Binding-site contacts:
Ligand atom O6A contacts residue HIS155 of chain 49.H at 3.8 Å.
Ligand atom O6A contacts residue SER93 of chain 49.H at 3.2 Å.
Ligand atom SAG contacts residue THR4 of chain 49.H at 3.9 Å.
Ligand atom OAH contacts residue ASP3 of chain 49.H at 4.0 Å.
Ligand atom C2 contacts residue ALA158 of chain 49.H at 3.7 Å (hydrophobic).
Ligand atom C6 contacts residue HIS94 of chain 49.H at 3.9 Å.
Ligand atom C6 contacts residue SER93 of chain 49.H at 4.0 Å.
Ligand atom OAH contacts residue ARG157 of chain 49.H at 3.1 Å (salt-bridge).
Ligand atom O4 contacts residue HIS155 of chain 49.H at 3.5 Å (h-bond).
Ligand atom C5 contacts residue HIS155 of chain 49.H at 4.0 Å.
Ligand atom O3 contacts residue ARG157 of chain 49.H at 3.3 Å (salt-bridge).
Ligand atom OAH contacts residue LEU2 of chain 49.H at 2.8 Å (h-bond).
Ligand atom OBI contacts residue LYS156 of chain 49.H at 4.0 Å.
Ligand atom O6B contacts residue ARG157 of chain 49.H at 3.3 Å (salt-bridge).
Ligand atom C4 contacts residue LYS156 of chain 49.H at 4.0 Å.
Ligand atom OAH contacts residue THR4 of chain 49.H at 3.7 Å.
Ligand atom OAF contacts residue THR4 of chain 49.H at 2.9 Å (h-bond).
Ligand atom C6 contacts residue HIS155 of chain 49.H at 3.4 Å.
Ligand atom O6A contacts residue HIS94 of chain 49.H at 3.2 Å (h-bond).
Ligand atom OAF contacts residue ALA158 of chain 49.H at 3.3 Å.
Ligand atom C3 contacts residue ALA158 of chain 49.H at 4.0 Å (hydrophobic).
Ligand atom O5B contacts residue LYS156 of chain 49.H at 3.3 Å.
Ligand atom OAF contacts residue ARG157 of chain 49.H at 2.8 Å (salt-bridge).
Ligand atom O3 contacts residue ALA158 of chain 49.H at 3.0 Å (h-bond).
Ligand atom O6B contacts residue LEU62 of chain 49.H at 4.0 Å.
Ligand atom SAG contacts residue ARG157 of chain 49.H at 3.6 Å (salt-bridge).
Ligand atom O6B contacts residue HIS155 of chain 49.H at 3.3 Å (h-bond).
Ligand atom C5 contacts residue LEU62 of chain 49.H at 3.8 Å (hydrophobic).
Ligand atom C6 contacts residue LEU62 of chain 49.H at 3.5 Å (hydrophobic).
Ligand atom O5 contacts residue LYS156 of chain 49.H at 3.4 Å.
Ligand atom O3 contacts residue LYS156 of chain 49.H at 3.0 Å.
Ligand atom O6A contacts residue LEU62 of chain 49.H at 3.4 Å.
Ligand atom C3 contacts residue LYS156 of chain 49.H at 4.0 Å.
Ligand atom O5 contacts residue ARG157 of chain 49.H at 3.8 Å.
Ligand atom O6B contacts residue HIS94 of chain 49.H at 4.0 Å.
Ligand atom C3 contacts residue ARG157 of chain 49.H at 3.7 Å.
Ligand atom O5 contacts residue HIS155 of chain 49.H at 3.6 Å.
Ligand atom O4 contacts residue LYS156 of chain 49.H at 3.5 Å.
Ligand atom O6B contacts residue LYS156 of chain 49.H at 3.3 Å.
Ligand atom O4 contacts residue SER93 of chain 49.H at 3.0 Å (h-bond).

Sequence of chain 49.H:
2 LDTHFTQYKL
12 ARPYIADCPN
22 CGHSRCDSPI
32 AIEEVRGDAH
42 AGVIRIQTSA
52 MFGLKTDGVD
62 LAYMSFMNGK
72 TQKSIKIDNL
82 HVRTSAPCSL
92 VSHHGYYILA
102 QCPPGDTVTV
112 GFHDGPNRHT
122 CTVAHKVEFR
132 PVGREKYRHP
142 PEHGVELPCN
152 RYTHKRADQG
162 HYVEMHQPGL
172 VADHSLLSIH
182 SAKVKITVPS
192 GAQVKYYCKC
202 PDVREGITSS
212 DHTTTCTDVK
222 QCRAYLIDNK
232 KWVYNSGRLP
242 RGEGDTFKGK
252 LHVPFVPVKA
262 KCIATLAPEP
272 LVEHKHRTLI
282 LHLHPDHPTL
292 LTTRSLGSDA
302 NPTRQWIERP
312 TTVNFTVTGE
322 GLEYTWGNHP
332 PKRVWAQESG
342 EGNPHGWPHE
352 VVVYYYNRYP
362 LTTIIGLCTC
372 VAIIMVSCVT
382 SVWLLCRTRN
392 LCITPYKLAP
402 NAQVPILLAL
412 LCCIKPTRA

This small molecule binds to this protein.
Small molecule (SMILES): O=C(O)[C@@H]1O[C@H](O[C@H]2[C@@H](OS(=O)(=O)O)O[C@@H](O)[C@H](NS(=O)(=O)O)[C@H]2O)[C@@H](OS(=O)(=O)O)[C@H](O)[C@@H]1O